Sequence of chain 1.A:
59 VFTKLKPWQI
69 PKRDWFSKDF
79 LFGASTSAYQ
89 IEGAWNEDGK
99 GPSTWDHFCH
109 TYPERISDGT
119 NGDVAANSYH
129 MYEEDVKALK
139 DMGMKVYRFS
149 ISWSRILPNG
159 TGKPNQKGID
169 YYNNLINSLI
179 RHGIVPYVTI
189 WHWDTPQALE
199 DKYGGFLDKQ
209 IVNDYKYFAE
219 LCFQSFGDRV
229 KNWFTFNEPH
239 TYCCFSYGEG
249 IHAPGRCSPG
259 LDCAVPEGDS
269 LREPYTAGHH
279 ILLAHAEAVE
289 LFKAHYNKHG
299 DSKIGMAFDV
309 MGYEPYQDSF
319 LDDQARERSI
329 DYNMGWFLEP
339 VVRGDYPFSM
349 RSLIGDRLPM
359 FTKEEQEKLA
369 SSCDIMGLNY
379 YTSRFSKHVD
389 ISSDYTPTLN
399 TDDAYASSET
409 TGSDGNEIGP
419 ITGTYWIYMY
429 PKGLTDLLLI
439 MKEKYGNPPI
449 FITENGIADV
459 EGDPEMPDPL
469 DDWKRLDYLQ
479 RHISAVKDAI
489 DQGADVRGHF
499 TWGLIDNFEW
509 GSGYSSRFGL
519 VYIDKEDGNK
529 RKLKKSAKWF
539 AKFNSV

The protein below binds the small molecule below.
Small molecule (SMILES): OC[C@H]1O[C@H](O)[C@H](F)[C@@H](O)[C@@H]1O

Binding-site contacts:
Ligand atom C4 contacts residue TRP508 of chain 1.A at 3.8 Å (hydrophobic).
Ligand atom F2 contacts residue ASN235 of chain 1.A at 2.7 Å.
Ligand atom C3 contacts residue TRP500 of chain 1.A at 3.8 Å (hydrophobic).
Ligand atom F2 contacts residue GLU452 of chain 1.A at 2.8 Å.
Ligand atom C3 contacts residue GLN88 of chain 1.A at 3.7 Å.
Ligand atom C1 contacts residue GLU236 of chain 1.A at 3.2 Å.
Ligand atom C3 contacts residue TRP508 of chain 1.A at 3.8 Å (hydrophobic).
Ligand atom C1 contacts residue DNF1 of chain 1.B at 3.2 Å.
Ligand atom C3 contacts residue GLU452 of chain 1.A at 3.3 Å.
Ligand atom C5 contacts residue TYR379 of chain 1.A at 3.1 Å (hydrophobic).
Ligand atom C2 contacts residue GLU236 of chain 1.A at 3.4 Å.
Ligand atom C4 contacts residue GLU452 of chain 1.A at 3.8 Å.
Ligand atom O3 contacts residue HIS190 of chain 1.A at 3.0 Å.
Ligand atom O3 contacts residue TRP508 of chain 1.A at 2.9 Å (h-bond).
Ligand atom F2 contacts residue HIS190 of chain 1.A at 3.0 Å.
Ligand atom C1 contacts residue TYR379 of chain 1.A at 3.4 Å (hydrophobic).
Ligand atom C6 contacts residue GLU507 of chain 1.A at 3.4 Å.
Ligand atom C4 contacts residue GLU507 of chain 1.A at 3.5 Å.
Ligand atom O6 contacts residue TRP424 of chain 1.A at 3.5 Å.
Ligand atom C2 contacts residue DNF1 of chain 1.B at 3.1 Å.
Ligand atom F2 contacts residue GLU236 of chain 1.A at 3.7 Å.
Ligand atom O5 contacts residue GLU452 of chain 1.A at 2.5 Å (salt-bridge).
Ligand atom C6 contacts residue TYR379 of chain 1.A at 3.4 Å (hydrophobic).
Ligand atom O4 contacts residue GLN88 of chain 1.A at 2.8 Å (h-bond).
Ligand atom O4 contacts residue GLU507 of chain 1.A at 2.6 Å (salt-bridge).
Ligand atom C4 contacts residue DNF1 of chain 1.B at 3.4 Å.
Ligand atom C5 contacts residue DNF1 of chain 1.B at 3.5 Å.
Ligand atom C1 contacts residue GLU452 of chain 1.A at 1.4 Å.
Ligand atom C5 contacts residue TRP500 of chain 1.A at 3.7 Å (hydrophobic).
Ligand atom O4 contacts residue TRP508 of chain 1.A at 3.7 Å.
Ligand atom C2 contacts residue GLU452 of chain 1.A at 2.6 Å.
Ligand atom O5 contacts residue DNF1 of chain 1.B at 2.6 Å (h-bond).
Ligand atom C3 contacts residue DNF1 of chain 1.B at 3.8 Å.
Ligand atom O5 contacts residue TYR379 of chain 1.A at 3.0 Å (h-bond).
Ligand atom O4 contacts residue TRP500 of chain 1.A at 3.2 Å.
Ligand atom O3 contacts residue GLN88 of chain 1.A at 2.6 Å (h-bond).
Ligand atom C5 contacts residue GLU452 of chain 1.A at 3.1 Å.
Ligand atom O6 contacts residue DNF1 of chain 1.B at 3.1 Å (h-bond).
Ligand atom C6 contacts residue PHE516 of chain 1.A at 3.7 Å (hydrophobic).
Ligand atom O6 contacts residue GLU507 of chain 1.A at 2.6 Å (salt-bridge).